Sequence of chain 1.A:
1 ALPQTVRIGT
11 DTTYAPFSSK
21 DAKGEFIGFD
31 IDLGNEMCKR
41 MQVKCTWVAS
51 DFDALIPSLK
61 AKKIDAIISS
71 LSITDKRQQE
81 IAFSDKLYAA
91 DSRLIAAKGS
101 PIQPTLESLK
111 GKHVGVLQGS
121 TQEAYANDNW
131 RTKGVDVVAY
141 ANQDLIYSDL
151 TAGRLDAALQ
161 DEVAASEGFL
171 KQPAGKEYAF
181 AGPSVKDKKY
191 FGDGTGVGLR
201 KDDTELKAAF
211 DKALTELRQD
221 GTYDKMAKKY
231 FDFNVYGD

A protein and the small-molecule ligand that binds it are described below.
Small molecule (SMILES): N[C@@H](CCCC[NH3+])C(=O)O

Binding-site contacts:
Ligand atom C contacts residue SER70 of chain 1.A at 3.9 Å.
Ligand atom NZ contacts residue ASP11 of chain 1.A at 2.8 Å (salt-bridge).
Ligand atom OXT contacts residue LEU71 of chain 1.A at 3.8 Å.
Ligand atom NZ contacts residue PHE52 of chain 1.A at 3.6 Å.
Ligand atom OXT contacts residue PHE52 of chain 1.A at 3.9 Å.
Ligand atom CB contacts residue ASP161 of chain 1.A at 3.8 Å.
Ligand atom CG contacts residue PHE52 of chain 1.A at 3.8 Å (hydrophobic).
Ligand atom CG contacts residue SER69 of chain 1.A at 4.0 Å.
Ligand atom N contacts residue SER72 of chain 1.A at 3.1 Å (h-bond).
Ligand atom CE contacts residue TYR14 of chain 1.A at 3.6 Å (hydrophobic).
Ligand atom CB contacts residue GLN122 of chain 1.A at 3.5 Å.
Ligand atom CG contacts residue SER70 of chain 1.A at 3.4 Å.
Ligand atom CA contacts residue GLN122 of chain 1.A at 3.6 Å.
Ligand atom O contacts residue ARG77 of chain 1.A at 3.0 Å (salt-bridge).
Ligand atom O contacts residue PHE52 of chain 1.A at 3.6 Å.
Ligand atom NZ contacts residue LEU117 of chain 1.A at 3.6 Å.
Ligand atom C contacts residue ARG77 of chain 1.A at 3.6 Å.
Ligand atom O contacts residue SER120 of chain 1.A at 3.2 Å.
Ligand atom CA contacts residue THR121 of chain 1.A at 3.8 Å.
Ligand atom CB contacts residue TYR14 of chain 1.A at 3.6 Å (hydrophobic).
Ligand atom OXT contacts residue ARG77 of chain 1.A at 2.8 Å (salt-bridge).
Ligand atom CE contacts residue PHE52 of chain 1.A at 3.6 Å (hydrophobic).
Ligand atom CA contacts residue ASP161 of chain 1.A at 3.5 Å.
Ligand atom N contacts residue SER70 of chain 1.A at 2.8 Å (h-bond).
Ligand atom OXT contacts residue SER70 of chain 1.A at 3.3 Å (h-bond).
Ligand atom CD contacts residue PHE52 of chain 1.A at 3.7 Å (hydrophobic).
Ligand atom OXT contacts residue SER72 of chain 1.A at 2.9 Å (h-bond).
Ligand atom CD contacts residue TYR14 of chain 1.A at 3.5 Å (hydrophobic).
Ligand atom CG contacts residue TYR14 of chain 1.A at 4.0 Å (hydrophobic).
Ligand atom CA contacts residue SER72 of chain 1.A at 4.0 Å.
Ligand atom CD contacts residue LEU117 of chain 1.A at 3.5 Å (hydrophobic).
Ligand atom C contacts residue SER72 of chain 1.A at 4.0 Å.
Ligand atom N contacts residue ASP161 of chain 1.A at 3.0 Å (salt-bridge).
Ligand atom CG contacts residue ASP161 of chain 1.A at 4.0 Å.
Ligand atom CA contacts residue SER70 of chain 1.A at 3.8 Å.
Ligand atom C contacts residue THR121 of chain 1.A at 3.7 Å.
Ligand atom O contacts residue THR121 of chain 1.A at 2.9 Å (h-bond).
Ligand atom CE contacts residue SER69 of chain 1.A at 3.2 Å.
Ligand atom NZ contacts residue TYR14 of chain 1.A at 3.5 Å.
Ligand atom C contacts residue PHE52 of chain 1.A at 3.9 Å (hydrophobic).